Sequence of chain 7.B:
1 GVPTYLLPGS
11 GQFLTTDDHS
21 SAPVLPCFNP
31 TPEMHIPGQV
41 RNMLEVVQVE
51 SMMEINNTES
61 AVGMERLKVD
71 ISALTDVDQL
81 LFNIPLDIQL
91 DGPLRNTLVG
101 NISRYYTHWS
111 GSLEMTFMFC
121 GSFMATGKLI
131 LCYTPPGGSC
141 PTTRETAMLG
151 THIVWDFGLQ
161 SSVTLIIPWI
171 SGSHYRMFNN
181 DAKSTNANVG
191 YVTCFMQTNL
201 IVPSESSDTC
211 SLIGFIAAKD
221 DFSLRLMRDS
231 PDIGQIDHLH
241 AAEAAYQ

This protein binds this small molecule.
Small molecule (SMILES): CC(=O)N[C@@H]1[C@@H](O)[C@H](O[C@@H]2O[C@H](CO[C@]3(C(=O)O)C[C@H](O)[C@@H](NC(C)=O)[C@H]([C@H](O)[C@H](O)CO)O3)[C@H](O)[C@H](O)[C@H]2O)[C@@H](CO)O[C@H]1O

Binding-site contacts:
Ligand atom N5 contacts residue PRO231 of chain 7.B at 2.6 Å (h-bond).
Ligand atom O1B contacts residue ASP91 of chain 7.B at 3.8 Å.
Ligand atom C1 contacts residue ARG104 of chain 7.B at 3.4 Å.
Ligand atom C10 contacts residue ASN275 of chain 7.A at 3.2 Å.
Ligand atom O4 contacts residue ASN275 of chain 7.A at 2.8 Å (h-bond).
Ligand atom O7 contacts residue PRO274 of chain 7.A at 3.5 Å.
Ligand atom C11 contacts residue ASP232 of chain 7.B at 3.4 Å.
Ligand atom O4 contacts residue ASP232 of chain 7.B at 2.9 Å (salt-bridge).
Ligand atom C5 contacts residue PRO231 of chain 7.B at 3.4 Å (hydrophobic).
Ligand atom O6 contacts residue ASP91 of chain 7.B at 3.2 Å.
Ligand atom C10 contacts residue LYS270 of chain 7.A at 3.6 Å.
Ligand atom C11 contacts residue PRO231 of chain 7.B at 3.5 Å (hydrophobic).
Ligand atom C4 contacts residue PRO231 of chain 7.B at 3.4 Å (hydrophobic).
Ligand atom C5 contacts residue ASN275 of chain 7.A at 3.5 Å.
Ligand atom C10 contacts residue PRO231 of chain 7.B at 3.5 Å (hydrophobic).
Ligand atom O4 contacts residue ASP91 of chain 7.B at 2.4 Å (salt-bridge).
Ligand atom O3 contacts residue GLY282 of chain 7.A at 3.3 Å.
Ligand atom C4 contacts residue ASP232 of chain 7.B at 3.5 Å.
Ligand atom C3 contacts residue ARG95 of chain 7.B at 3.8 Å.
Ligand atom C3 contacts residue PRO274 of chain 7.A at 3.7 Å (hydrophobic).
Ligand atom O1B contacts residue ARG104 of chain 7.B at 2.4 Å (salt-bridge).
Ligand atom O10 contacts residue ASN275 of chain 7.A at 2.7 Å (h-bond).
Ligand atom C7 contacts residue ASN180 of chain 7.B at 3.5 Å.
Ligand atom C3 contacts residue ARG104 of chain 7.B at 3.8 Å.
Ligand atom O7 contacts residue LYS270 of chain 7.A at 3.4 Å (salt-bridge).
Ligand atom C10 contacts residue ASP232 of chain 7.B at 3.6 Å.
Ligand atom C4 contacts residue ASP91 of chain 7.B at 3.4 Å.
Ligand atom C8 contacts residue ASN180 of chain 7.B at 3.0 Å.
Ligand atom C4 contacts residue PRO274 of chain 7.A at 3.8 Å (hydrophobic).
Ligand atom O4 contacts residue ARG95 of chain 7.B at 3.3 Å (salt-bridge).
Ligand atom O7 contacts residue ASN180 of chain 7.B at 3.2 Å (h-bond).
Ligand atom C4 contacts residue ARG104 of chain 7.B at 3.7 Å.
Ligand atom O6 contacts residue PRO274 of chain 7.A at 3.8 Å.
Ligand atom O10 contacts residue LYS270 of chain 7.A at 3.0 Å (salt-bridge).
Ligand atom N5 contacts residue ASN275 of chain 7.A at 3.5 Å (h-bond).
Ligand atom C4 contacts residue ASN275 of chain 7.A at 3.7 Å.
Ligand atom O4 contacts residue PRO231 of chain 7.B at 3.8 Å.
Ligand atom C11 contacts residue ILE233 of chain 7.B at 3.5 Å (hydrophobic).
Ligand atom O3 contacts residue PRO274 of chain 7.A at 3.6 Å.
Ligand atom C11 contacts residue GLY234 of chain 7.B at 3.7 Å.

Sequence of chain 7.A:
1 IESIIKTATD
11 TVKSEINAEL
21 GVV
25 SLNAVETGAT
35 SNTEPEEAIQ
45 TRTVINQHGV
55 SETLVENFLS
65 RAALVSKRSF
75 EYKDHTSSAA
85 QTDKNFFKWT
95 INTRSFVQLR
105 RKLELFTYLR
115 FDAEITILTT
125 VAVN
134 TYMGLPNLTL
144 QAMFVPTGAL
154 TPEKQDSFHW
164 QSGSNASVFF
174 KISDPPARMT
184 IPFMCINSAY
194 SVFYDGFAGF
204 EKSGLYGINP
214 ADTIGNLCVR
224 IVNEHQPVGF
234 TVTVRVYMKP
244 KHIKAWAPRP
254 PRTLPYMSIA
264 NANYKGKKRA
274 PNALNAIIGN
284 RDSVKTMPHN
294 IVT